Sequence of chain 1.B:
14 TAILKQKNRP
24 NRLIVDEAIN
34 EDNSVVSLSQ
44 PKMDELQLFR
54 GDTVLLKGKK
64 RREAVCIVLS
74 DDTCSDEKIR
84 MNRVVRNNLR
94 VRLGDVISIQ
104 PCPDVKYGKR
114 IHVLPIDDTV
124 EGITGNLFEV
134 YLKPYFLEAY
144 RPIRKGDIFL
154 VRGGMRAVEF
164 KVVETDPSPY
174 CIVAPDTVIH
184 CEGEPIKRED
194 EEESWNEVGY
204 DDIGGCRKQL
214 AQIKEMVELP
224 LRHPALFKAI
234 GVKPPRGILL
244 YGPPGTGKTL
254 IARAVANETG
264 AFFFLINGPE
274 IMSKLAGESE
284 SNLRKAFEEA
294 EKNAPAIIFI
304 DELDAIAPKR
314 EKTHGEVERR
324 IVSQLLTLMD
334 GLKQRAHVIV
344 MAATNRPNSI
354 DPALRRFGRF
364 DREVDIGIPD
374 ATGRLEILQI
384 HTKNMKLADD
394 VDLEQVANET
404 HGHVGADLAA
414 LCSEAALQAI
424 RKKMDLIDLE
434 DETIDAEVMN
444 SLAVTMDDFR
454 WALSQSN

Binding-site contacts:
Ligand atom O1B contacts residue THR252 of chain 1.B at 2.2 Å (h-bond).
Ligand atom O2G contacts residue MG1 of chain 1.H at 3.1 Å.
Ligand atom N9 contacts residue GLY408 of chain 1.B at 3.6 Å.
Ligand atom PB contacts residue THR252 of chain 1.B at 3.5 Å.
Ligand atom O1B contacts residue MG1 of chain 1.H at 2.8 Å.
Ligand atom O2B contacts residue LYS251 of chain 1.B at 2.6 Å (salt-bridge).
Ligand atom N1 contacts residue ILE206 of chain 1.B at 3.6 Å.
Ligand atom N1 contacts residue ILE380 of chain 1.B at 3.6 Å.
Ligand atom N7 contacts residue GLY408 of chain 1.B at 3.5 Å.
Ligand atom O2' contacts residue HIS384 of chain 1.B at 3.0 Å.
Ligand atom O2G contacts residue LYS251 of chain 1.B at 2.5 Å (salt-bridge).
Ligand atom O1A contacts residue THR252 of chain 1.B at 3.6 Å.
Ligand atom C8 contacts residue GLY408 of chain 1.B at 3.3 Å.
Ligand atom C8 contacts residue GLY248 of chain 1.B at 3.2 Å.
Ligand atom PB contacts residue LYS251 of chain 1.B at 3.6 Å.
Ligand atom O3G contacts residue ASN348 of chain 1.B at 3.6 Å (h-bond).
Ligand atom O4' contacts residue ALA409 of chain 1.B at 3.2 Å (h-bond).
Ligand atom O1G contacts residue THR252 of chain 1.B at 3.0 Å (h-bond).
Ligand atom PG contacts residue MG1 of chain 1.H at 3.0 Å.
Ligand atom C6 contacts residue GLY207 of chain 1.B at 3.5 Å.
Ligand atom N7 contacts residue GLY250 of chain 1.B at 3.4 Å.
Ligand atom C8 contacts residue ALA409 of chain 1.B at 3.5 Å (hydrophobic).
Ligand atom N1 contacts residue GLY207 of chain 1.B at 2.7 Å (h-bond).
Ligand atom N6 contacts residue THR249 of chain 1.B at 3.5 Å (h-bond).
Ligand atom O3A contacts residue LYS251 of chain 1.B at 3.5 Å (salt-bridge).
Ligand atom O1G contacts residue MG1 of chain 1.H at 1.9 Å.
Ligand atom O1B contacts residue LYS251 of chain 1.B at 3.3 Å (salt-bridge).
Ligand atom O2B contacts residue GLY250 of chain 1.B at 3.2 Å (h-bond).
Ligand atom O2B contacts residue THR249 of chain 1.B at 3.0 Å (h-bond).
Ligand atom N3 contacts residue HIS384 of chain 1.B at 3.3 Å (h-bond).
Ligand atom C2 contacts residue ASP205 of chain 1.B at 3.4 Å.
Ligand atom O3G contacts residue PRO247 of chain 1.B at 3.1 Å.
Ligand atom O3A contacts residue GLY250 of chain 1.B at 3.3 Å (h-bond).
Ligand atom O2B contacts residue GLY248 of chain 1.B at 3.3 Å (h-bond).
Ligand atom O1A contacts residue LEU253 of chain 1.B at 2.8 Å (h-bond).
Ligand atom C2 contacts residue GLY207 of chain 1.B at 3.6 Å.
Ligand atom N6 contacts residue GLY207 of chain 1.B at 3.0 Å (h-bond).
Ligand atom N7 contacts residue GLY248 of chain 1.B at 3.6 Å (h-bond).
Ligand atom N3B contacts residue GLY248 of chain 1.B at 3.5 Å (h-bond).
Ligand atom N7 contacts residue THR249 of chain 1.B at 3.1 Å (h-bond).

A small-molecule ligand and the protein it binds are described below.
Small molecule (SMILES): Nc1ncnc2c1ncn2[C@@H]1O[C@H](CO[P](=O)(O)O[P](=O)(O)NP(=O)(O)O)[C@@H](O)[C@H]1O